Sequence of chain 1.A:
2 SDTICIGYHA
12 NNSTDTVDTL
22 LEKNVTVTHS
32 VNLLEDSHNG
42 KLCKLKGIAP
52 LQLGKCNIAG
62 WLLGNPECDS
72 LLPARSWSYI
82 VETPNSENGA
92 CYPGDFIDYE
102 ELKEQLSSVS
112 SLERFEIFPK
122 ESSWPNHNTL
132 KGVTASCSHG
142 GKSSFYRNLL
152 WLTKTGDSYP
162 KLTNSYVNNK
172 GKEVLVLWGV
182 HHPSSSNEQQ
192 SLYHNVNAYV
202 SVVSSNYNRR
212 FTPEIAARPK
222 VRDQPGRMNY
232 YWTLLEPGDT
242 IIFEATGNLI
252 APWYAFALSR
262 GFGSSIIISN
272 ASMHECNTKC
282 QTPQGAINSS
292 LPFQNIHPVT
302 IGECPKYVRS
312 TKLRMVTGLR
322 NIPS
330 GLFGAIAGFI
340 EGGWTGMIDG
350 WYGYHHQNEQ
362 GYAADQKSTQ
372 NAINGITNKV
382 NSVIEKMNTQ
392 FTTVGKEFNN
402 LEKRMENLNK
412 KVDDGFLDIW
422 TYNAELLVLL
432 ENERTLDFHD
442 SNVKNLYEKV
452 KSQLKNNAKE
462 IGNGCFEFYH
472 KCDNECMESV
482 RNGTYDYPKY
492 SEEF

A protein and the small-molecule ligand that binds it are described below.
Small molecule (SMILES): CC(=O)N[C@@H]1[C@@H](O)[C@H](O)[C@@H](CO)O[C@H]1O

Binding-site contacts:
Ligand atom N2 contacts residue ASN13 of chain 1.A at 2.8 Å (h-bond).
Ligand atom C4 contacts residue ASN13 of chain 1.A at 4.3 Å.
Ligand atom C8 contacts residue ASN13 of chain 1.A at 3.6 Å.
Ligand atom C1 contacts residue ASN13 of chain 1.A at 1.4 Å.
Ligand atom O7 contacts residue ASN13 of chain 1.A at 3.5 Å (h-bond).
Ligand atom C8 contacts residue THR15 of chain 1.A at 4.0 Å.
Ligand atom C3 contacts residue ASN13 of chain 1.A at 3.8 Å.
Ligand atom C2 contacts residue ASN13 of chain 1.A at 2.4 Å.
Ligand atom C7 contacts residue ASN13 of chain 1.A at 3.3 Å.
Ligand atom O5 contacts residue ASN13 of chain 1.A at 2.4 Å (h-bond).
Ligand atom C5 contacts residue ASN13 of chain 1.A at 3.7 Å.